Binding-site contacts:
Ligand atom C8 contacts residue LEU220 of chain 1.D at 3.7 Å (hydrophobic).
Ligand atom C7 contacts residue ALA223 of chain 1.D at 4.1 Å (hydrophobic).
Ligand atom O3 contacts residue TRP250 of chain 1.D at 4.3 Å.
Ligand atom C1 contacts residue TRP250 of chain 1.D at 3.9 Å (hydrophobic).
Ligand atom N2 contacts residue TRP250 of chain 1.D at 3.8 Å.
Ligand atom C1 contacts residue ASN224 of chain 1.D at 1.4 Å.
Ligand atom O4 contacts residue TRP250 of chain 1.D at 4.3 Å.
Ligand atom O5 contacts residue ASN224 of chain 1.D at 2.4 Å (h-bond).
Ligand atom C5 contacts residue ASN224 of chain 1.D at 3.6 Å.
Ligand atom N2 contacts residue ALA223 of chain 1.D at 4.0 Å.
Ligand atom C4 contacts residue TRP250 of chain 1.D at 4.3 Å (hydrophobic).
Ligand atom O7 contacts residue ASN224 of chain 1.D at 4.0 Å.
Ligand atom C8 contacts residue ALA223 of chain 1.D at 3.5 Å (hydrophobic).
Ligand atom C7 contacts residue ASN224 of chain 1.D at 3.7 Å.
Ligand atom N2 contacts residue ASN224 of chain 1.D at 2.9 Å (h-bond).
Ligand atom C5 contacts residue TRP250 of chain 1.D at 4.1 Å (hydrophobic).
Ligand atom O5 contacts residue TRP250 of chain 1.D at 4.4 Å.
Ligand atom C2 contacts residue TRP250 of chain 1.D at 4.3 Å (hydrophobic).
Ligand atom C8 contacts residue TRP250 of chain 1.D at 4.1 Å (hydrophobic).
Ligand atom C3 contacts residue ASN224 of chain 1.D at 3.8 Å.
Ligand atom C2 contacts residue ASN224 of chain 1.D at 2.5 Å.
Ligand atom C4 contacts residue ASN224 of chain 1.D at 4.2 Å.
Ligand atom C3 contacts residue TRP250 of chain 1.D at 3.8 Å (hydrophobic).

Sequence of chain 1.D:
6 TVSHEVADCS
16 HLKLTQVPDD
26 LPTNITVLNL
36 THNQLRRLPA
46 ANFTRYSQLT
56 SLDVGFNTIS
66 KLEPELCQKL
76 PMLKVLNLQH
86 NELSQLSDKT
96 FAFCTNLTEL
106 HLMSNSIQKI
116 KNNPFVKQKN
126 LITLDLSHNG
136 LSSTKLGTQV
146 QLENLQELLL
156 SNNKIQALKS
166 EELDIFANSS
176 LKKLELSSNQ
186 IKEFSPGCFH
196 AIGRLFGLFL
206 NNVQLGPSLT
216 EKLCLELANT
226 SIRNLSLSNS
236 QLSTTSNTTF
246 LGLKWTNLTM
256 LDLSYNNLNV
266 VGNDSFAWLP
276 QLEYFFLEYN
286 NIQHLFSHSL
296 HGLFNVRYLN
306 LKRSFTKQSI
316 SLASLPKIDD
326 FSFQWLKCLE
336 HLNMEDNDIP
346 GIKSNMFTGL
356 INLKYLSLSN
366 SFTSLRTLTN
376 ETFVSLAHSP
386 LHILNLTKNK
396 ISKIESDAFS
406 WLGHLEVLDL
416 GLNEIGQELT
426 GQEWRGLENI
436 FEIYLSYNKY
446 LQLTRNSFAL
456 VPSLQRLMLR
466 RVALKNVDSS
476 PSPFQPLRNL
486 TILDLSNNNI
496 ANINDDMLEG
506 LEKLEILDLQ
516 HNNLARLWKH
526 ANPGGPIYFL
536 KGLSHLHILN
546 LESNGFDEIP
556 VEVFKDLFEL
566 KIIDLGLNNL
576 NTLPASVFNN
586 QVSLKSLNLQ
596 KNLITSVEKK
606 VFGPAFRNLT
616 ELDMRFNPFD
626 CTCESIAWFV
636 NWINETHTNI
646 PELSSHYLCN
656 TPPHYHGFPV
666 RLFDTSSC

A small-molecule ligand and the protein it binds are described below.
Small molecule (SMILES): CC(=O)N[C@@H]1[C@@H](O)[C@H](O)[C@@H](CO)O[C@H]1O